Sequence of chain 1.J:
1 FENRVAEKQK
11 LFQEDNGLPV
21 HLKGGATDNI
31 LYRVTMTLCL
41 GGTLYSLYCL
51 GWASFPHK

Binding-site contacts:
Ligand atom C37 contacts residue SER46 of chain 1.J at 3.5 Å.
Ligand atom O16 contacts residue MET31 of chain 1.C at 3.2 Å.
Ligand atom O49 contacts residue CYS49 of chain 1.J at 3.5 Å (h-bond).
Ligand atom C1 contacts residue MET31 of chain 1.C at 4.0 Å (hydrophobic).
Ligand atom C10 contacts residue DMU1 of chain 1.YB at 3.1 Å.
Ligand atom C18 contacts residue PHE35 of chain 1.C at 3.5 Å (hydrophobic).
Ligand atom C22 contacts residue PHE35 of chain 1.C at 3.6 Å (hydrophobic).
Ligand atom C5 contacts residue DMU1 of chain 1.YB at 3.9 Å.
Ligand atom O61 contacts residue DMU1 of chain 1.YB at 4.0 Å.
Ligand atom C3 contacts residue TRP52 of chain 1.J at 4.0 Å (hydrophobic).
Ligand atom C25 contacts residue MET31 of chain 1.C at 3.9 Å (hydrophobic).
Ligand atom C6 contacts residue MET31 of chain 1.C at 4.0 Å (hydrophobic).
Ligand atom O61 contacts residue PHE35 of chain 1.C at 2.9 Å (h-bond).
Ligand atom O5 contacts residue TRP52 of chain 1.J at 3.8 Å.
Ligand atom O49 contacts residue TYR45 of chain 1.J at 3.8 Å.
Ligand atom C37 contacts residue LEU50 of chain 1.J at 3.8 Å (hydrophobic).
Ligand atom C6 contacts residue TRP52 of chain 1.J at 3.8 Å (hydrophobic).
Ligand atom O5 contacts residue PHE35 of chain 1.C at 3.7 Å.
Ligand atom C57 contacts residue TRP52 of chain 1.J at 3.3 Å (hydrophobic).
Ligand atom C25 contacts residue PHE35 of chain 1.C at 3.5 Å (hydrophobic).
Ligand atom C43 contacts residue SER46 of chain 1.J at 3.9 Å.
Ligand atom C11 contacts residue DMU1 of chain 1.YB at 3.4 Å.
Ligand atom O16 contacts residue CYS49 of chain 1.J at 3.5 Å (h-bond).
Ligand atom O6 contacts residue DMU1 of chain 1.YB at 2.2 Å (h-bond).
Ligand atom C2 contacts residue TRP52 of chain 1.J at 4.0 Å (hydrophobic).
Ligand atom C19 contacts residue MET31 of chain 1.C at 3.2 Å (hydrophobic).
Ligand atom O49 contacts residue TYR48 of chain 1.J at 3.2 Å.
Ligand atom C9 contacts residue DMU1 of chain 1.YB at 3.4 Å.
Ligand atom C19 contacts residue PHE35 of chain 1.C at 3.5 Å (hydrophobic).
Ligand atom C4 contacts residue TRP52 of chain 1.J at 3.4 Å (hydrophobic).
Ligand atom O55 contacts residue DMU1 of chain 1.YB at 3.5 Å (h-bond).
Ligand atom C57 contacts residue PHE35 of chain 1.C at 4.0 Å (hydrophobic).
Ligand atom C19 contacts residue CYS49 of chain 1.J at 3.8 Å (hydrophobic).
Ligand atom C18 contacts residue CYS49 of chain 1.J at 3.9 Å (hydrophobic).
Ligand atom C28 contacts residue PHE35 of chain 1.C at 3.9 Å (hydrophobic).
Ligand atom C43 contacts residue LEU110 of chain 1.A at 3.8 Å (hydrophobic).
Ligand atom C40 contacts residue SER27 of chain 1.C at 3.6 Å.
Ligand atom O1 contacts residue DMU1 of chain 1.YB at 2.5 Å (h-bond).
Ligand atom O7 contacts residue TRP52 of chain 1.J at 3.5 Å.
Ligand atom C22 contacts residue CYS49 of chain 1.J at 3.4 Å (hydrophobic).

Sequence of chain 1.C:
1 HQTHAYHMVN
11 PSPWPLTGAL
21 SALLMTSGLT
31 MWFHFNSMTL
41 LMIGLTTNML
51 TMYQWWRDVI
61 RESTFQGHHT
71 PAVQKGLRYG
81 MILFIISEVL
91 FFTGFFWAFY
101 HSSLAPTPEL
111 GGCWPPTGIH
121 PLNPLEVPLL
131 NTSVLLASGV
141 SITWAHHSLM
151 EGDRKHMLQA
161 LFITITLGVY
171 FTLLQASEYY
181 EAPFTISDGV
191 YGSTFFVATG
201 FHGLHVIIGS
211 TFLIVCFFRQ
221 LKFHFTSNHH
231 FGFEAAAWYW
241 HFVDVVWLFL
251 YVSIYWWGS

The protein below binds the small molecule below.
Small molecule (SMILES): CCCCCCCCCCO[C@@H]1O[C@H](CO)[C@@H](O[C@H]2O[C@H](CO)[C@@H](O)[C@H](O)[C@H]2O)[C@H](O)[C@H]1O

Sequence of chain 1.A:
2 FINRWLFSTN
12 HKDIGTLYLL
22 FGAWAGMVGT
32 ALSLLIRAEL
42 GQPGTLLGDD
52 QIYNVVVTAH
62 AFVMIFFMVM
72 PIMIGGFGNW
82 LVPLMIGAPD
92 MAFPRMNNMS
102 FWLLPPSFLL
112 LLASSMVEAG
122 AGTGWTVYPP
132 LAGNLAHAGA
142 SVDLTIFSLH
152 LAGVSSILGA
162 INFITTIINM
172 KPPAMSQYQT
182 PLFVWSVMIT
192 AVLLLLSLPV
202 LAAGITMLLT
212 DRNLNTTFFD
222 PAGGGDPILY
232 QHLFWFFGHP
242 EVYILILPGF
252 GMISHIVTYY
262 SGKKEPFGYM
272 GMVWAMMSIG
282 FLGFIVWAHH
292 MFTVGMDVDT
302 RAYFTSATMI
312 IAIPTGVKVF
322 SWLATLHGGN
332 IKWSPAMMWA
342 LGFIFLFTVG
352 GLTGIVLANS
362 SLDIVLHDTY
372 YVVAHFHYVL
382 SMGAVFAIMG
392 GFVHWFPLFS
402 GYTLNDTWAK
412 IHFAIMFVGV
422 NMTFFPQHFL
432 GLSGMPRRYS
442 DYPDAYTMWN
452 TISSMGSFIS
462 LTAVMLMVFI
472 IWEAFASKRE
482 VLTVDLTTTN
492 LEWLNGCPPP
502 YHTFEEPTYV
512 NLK